Binding-site contacts:
Ligand atom O contacts residue LYS42 of chain 1.A at 3.5 Å (salt-bridge).
Ligand atom O contacts residue LYS19 of chain 1.B at 2.9 Å (salt-bridge).
Ligand atom CE2 contacts residue TYR45 of chain 1.C at 3.4 Å (hydrophobic).
Ligand atom CG contacts residue VAL49 of chain 1.C at 4.0 Å (hydrophobic).
Ligand atom OD1 contacts residue LYS55 of chain 1.A at 4.0 Å.
Ligand atom OD2 contacts residue SER22 of chain 1.C at 3.1 Å (h-bond).
Ligand atom N contacts residue TYR45 of chain 1.C at 4.0 Å.
Ligand atom OE1 contacts residue LYS42 of chain 1.A at 3.9 Å.
Ligand atom CA contacts residue GLY29 of chain 1.C at 4.0 Å.
Ligand atom CG contacts residue TYR45 of chain 1.C at 3.9 Å (hydrophobic).
Ligand atom C contacts residue TYR45 of chain 1.C at 3.6 Å (hydrophobic).
Ligand atom O contacts residue PHE43 of chain 1.A at 3.5 Å.
Ligand atom CD contacts residue TYR45 of chain 1.C at 3.9 Å (hydrophobic).
Ligand atom CD2 contacts residue VAL49 of chain 1.C at 4.0 Å (hydrophobic).
Ligand atom CZ contacts residue SER23 of chain 1.B at 3.7 Å.
Ligand atom CE2 contacts residue ALA25 of chain 1.C at 3.6 Å (hydrophobic).
Ligand atom O contacts residue TYR45 of chain 1.C at 2.8 Å (h-bond).
Ligand atom CA contacts residue TYR45 of chain 1.C at 4.0 Å (hydrophobic).
Ligand atom CB contacts residue GLY29 of chain 1.C at 3.8 Å.
Ligand atom CG contacts residue SER22 of chain 1.C at 3.7 Å.
Ligand atom CE1 contacts residue ILE52 of chain 1.C at 3.9 Å (hydrophobic).
Ligand atom O contacts residue LYS26 of chain 1.C at 3.3 Å.
Ligand atom CD2 contacts residue TYR45 of chain 1.C at 3.2 Å (hydrophobic).
Ligand atom CG2 contacts residue VAL49 of chain 1.C at 4.0 Å (hydrophobic).
Ligand atom C contacts residue PHE43 of chain 1.A at 4.0 Å (hydrophobic).
Ligand atom N contacts residue GLY29 of chain 1.C at 4.0 Å.
Ligand atom CD1 contacts residue VAL49 of chain 1.C at 4.0 Å (hydrophobic).
Ligand atom OD1 contacts residue SER22 of chain 1.C at 3.5 Å (h-bond).
Ligand atom C contacts residue TYR45 of chain 1.C at 3.9 Å (hydrophobic).
Ligand atom CG2 contacts residue ARG53 of chain 1.C at 4.0 Å.
Ligand atom CB contacts residue ARG53 of chain 1.C at 3.9 Å.
Ligand atom OXT contacts residue LYS19 of chain 1.B at 2.9 Å.
Ligand atom CZ contacts residue LEU28 of chain 1.C at 3.9 Å (hydrophobic).
Ligand atom O contacts residue TYR45 of chain 1.C at 3.7 Å.
Ligand atom CA contacts residue PHE43 of chain 1.A at 4.0 Å (hydrophobic).
Ligand atom C contacts residue LYS19 of chain 1.B at 3.4 Å.
Ligand atom CG contacts residue SER32 of chain 1.C at 3.9 Å.
Ligand atom N contacts residue TYR45 of chain 1.C at 3.6 Å.
Ligand atom O contacts residue TYR45 of chain 1.C at 3.4 Å.
Ligand atom N contacts residue TYR45 of chain 1.C at 4.0 Å.

Sequence of chain 1.A:
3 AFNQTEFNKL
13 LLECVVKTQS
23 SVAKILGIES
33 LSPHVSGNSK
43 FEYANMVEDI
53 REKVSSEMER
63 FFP

Sequence of chain 1.B:
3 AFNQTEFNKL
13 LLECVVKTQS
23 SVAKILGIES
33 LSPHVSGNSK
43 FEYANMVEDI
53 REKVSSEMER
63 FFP

A protein and the small-molecule ligand that binds it are described below.
Small molecule (SMILES): CC(C)[C@H](N)C(=O)N[C@@H](CCC(=O)O)C(=O)N1CCC[C@H]1C(=O)NCC(=O)N[C@@H](CC(=O)O)C(=O)N[C@@H](CC(=O)O)C(=O)N[C@@H](Cc1ccccc1)C(=O)O

Sequence of chain 1.C:
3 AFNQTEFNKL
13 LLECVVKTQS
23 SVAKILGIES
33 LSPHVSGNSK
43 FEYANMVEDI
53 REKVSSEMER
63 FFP